Binding-site contacts:
Ligand atom N2 contacts residue GLU44 of chain 1.A at 3.6 Å (salt-bridge).
Ligand atom O5 contacts residue ASN45 of chain 1.A at 2.4 Å (h-bond).
Ligand atom N2 contacts residue ASN45 of chain 1.A at 2.5 Å (h-bond).
Ligand atom C7 contacts residue ASN45 of chain 1.A at 3.8 Å.
Ligand atom C3 contacts residue GLU44 of chain 1.A at 4.2 Å.
Ligand atom C1 contacts residue ASN45 of chain 1.A at 1.4 Å.
Ligand atom C2 contacts residue GLU44 of chain 1.A at 4.2 Å.
Ligand atom C5 contacts residue ASN45 of chain 1.A at 3.6 Å.
Ligand atom C4 contacts residue ASN45 of chain 1.A at 4.2 Å.
Ligand atom O7 contacts residue GLU44 of chain 1.A at 3.8 Å.
Ligand atom C1 contacts residue GLU44 of chain 1.A at 4.2 Å.
Ligand atom C3 contacts residue ASN45 of chain 1.A at 3.6 Å.
Ligand atom C7 contacts residue GLU44 of chain 1.A at 4.1 Å.
Ligand atom C2 contacts residue ASN45 of chain 1.A at 2.3 Å.
Ligand atom O7 contacts residue ASN45 of chain 1.A at 4.4 Å.

Sequence of chain 1.A:
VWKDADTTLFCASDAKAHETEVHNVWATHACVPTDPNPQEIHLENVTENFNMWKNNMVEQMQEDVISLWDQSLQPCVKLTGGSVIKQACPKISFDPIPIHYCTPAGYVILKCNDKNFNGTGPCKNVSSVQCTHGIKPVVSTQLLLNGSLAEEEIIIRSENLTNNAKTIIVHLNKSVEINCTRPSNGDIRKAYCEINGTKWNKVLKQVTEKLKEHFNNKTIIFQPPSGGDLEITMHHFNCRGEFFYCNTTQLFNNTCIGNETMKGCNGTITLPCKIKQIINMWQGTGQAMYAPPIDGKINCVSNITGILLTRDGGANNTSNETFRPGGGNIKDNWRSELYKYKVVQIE

The small molecule below binds the protein below.
Small molecule (SMILES): CC(=O)N[C@@H]1[C@@H](O)[C@H](O)[C@@H](CO)O[C@H]1O